Binding-site contacts:
Ligand atom CBB contacts residue GLU118 of chain 1.A at 3.1 Å.
Ligand atom NAH contacts residue GLY114 of chain 1.A at 3.6 Å.
Ligand atom NAE contacts residue GLU109 of chain 1.A at 3.0 Å (salt-bridge).
Ligand atom CAT contacts residue LEU31 of chain 1.A at 3.8 Å (hydrophobic).
Ligand atom CBC contacts residue ARG174 of chain 1.A at 3.2 Å.
Ligand atom CBB contacts residue GLY114 of chain 1.A at 3.8 Å.
Ligand atom NAG contacts residue GLY114 of chain 1.A at 3.7 Å.
Ligand atom NAF contacts residue CYS110 of chain 1.A at 3.6 Å.
Ligand atom NAF contacts residue ALA111 of chain 1.A at 3.0 Å (h-bond).
Ligand atom NAE contacts residue ALA111 of chain 1.A at 3.6 Å.
Ligand atom NAH contacts residue ALA112 of chain 1.A at 3.8 Å.
Ligand atom CAS contacts residue GLU33 of chain 1.A at 3.9 Å.
Ligand atom CAN contacts residue LEU31 of chain 1.A at 3.9 Å (hydrophobic).
Ligand atom CAM contacts residue VAL39 of chain 1.A at 4.0 Å (hydrophobic).
Ligand atom NAE contacts residue ALA59 of chain 1.A at 3.6 Å.
Ligand atom CBA contacts residue ALA111 of chain 1.A at 3.6 Å (hydrophobic).
Ligand atom CAS contacts residue GLY32 of chain 1.A at 3.8 Å.
Ligand atom CL2 contacts residue GLY32 of chain 1.A at 3.9 Å.
Ligand atom CAO contacts residue LEU177 of chain 1.A at 3.9 Å (hydrophobic).
Ligand atom CBA contacts residue ALA112 of chain 1.A at 3.9 Å (hydrophobic).
Ligand atom NAE contacts residue CYS110 of chain 1.A at 3.9 Å.
Ligand atom CAJ contacts residue LEU177 of chain 1.A at 3.6 Å (hydrophobic).
Ligand atom CL2 contacts residue LEU31 of chain 1.A at 3.3 Å.
Ligand atom CAQ contacts residue LEU177 of chain 1.A at 3.8 Å (hydrophobic).
Ligand atom CAU contacts residue GLY114 of chain 1.A at 3.8 Å.
Ligand atom CAL contacts residue LEU177 of chain 1.A at 3.5 Å (hydrophobic).
Ligand atom CBA contacts residue GLY114 of chain 1.A at 3.6 Å.
Ligand atom NAF contacts residue GLU109 of chain 1.A at 3.8 Å.
Ligand atom CAL contacts residue ALA59 of chain 1.A at 3.9 Å (hydrophobic).
Ligand atom CBD contacts residue ASN115 of chain 1.A at 3.5 Å.
Ligand atom OAD contacts residue GLU118 of chain 1.A at 3.0 Å (salt-bridge).
Ligand atom NAI contacts residue ARG174 of chain 1.A at 3.2 Å (salt-bridge).
Ligand atom NAI contacts residue LEU177 of chain 1.A at 3.7 Å.
Ligand atom NAE contacts residue LEU177 of chain 1.A at 3.9 Å.
Ligand atom OAC contacts residue VAL39 of chain 1.A at 3.8 Å.
Ligand atom CBC contacts residue LEU177 of chain 1.A at 3.9 Å (hydrophobic).
Ligand atom CAT contacts residue ALA111 of chain 1.A at 3.2 Å (hydrophobic).
Ligand atom NAI contacts residue ASN115 of chain 1.A at 3.1 Å (h-bond).
Ligand atom CAU contacts residue LEU31 of chain 1.A at 4.0 Å (hydrophobic).
Ligand atom CAX contacts residue GLY114 of chain 1.A at 3.8 Å.

Sequence of chain 1.A:
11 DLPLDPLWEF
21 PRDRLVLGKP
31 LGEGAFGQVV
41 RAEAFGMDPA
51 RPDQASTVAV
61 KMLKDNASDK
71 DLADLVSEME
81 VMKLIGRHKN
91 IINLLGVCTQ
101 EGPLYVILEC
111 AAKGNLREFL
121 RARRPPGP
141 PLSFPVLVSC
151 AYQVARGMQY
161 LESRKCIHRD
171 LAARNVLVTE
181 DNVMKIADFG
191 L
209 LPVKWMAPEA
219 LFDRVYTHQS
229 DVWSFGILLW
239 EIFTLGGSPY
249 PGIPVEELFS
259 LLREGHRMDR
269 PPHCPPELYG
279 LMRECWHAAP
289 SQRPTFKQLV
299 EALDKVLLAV

A protein and the small-molecule ligand that binds it are described below.
Small molecule (SMILES): C[C@@H](Oc1ccc2[nH]nc(/C=C/c3cnn(CCO)c3)c2c1)c1c(Cl)cncc1Cl